Binding-site contacts:
Ligand atom CAH contacts residue 16L1 of chain 2.D at 0.7 Å.
Ligand atom OAE contacts residue SER117 of chain 2.B at 2.9 Å (h-bond).
Ligand atom CAV contacts residue SER117 of chain 1.B at 3.7 Å.
Ligand atom OAD contacts residue 16L1 of chain 2.D at 1.3 Å.
Ligand atom CAG contacts residue 16L1 of chain 2.D at 1.2 Å.
Ligand atom NAO contacts residue LYS15 of chain 2.B at 3.7 Å.
Ligand atom CAC contacts residue THR118 of chain 1.B at 3.8 Å.
Ligand atom CAV contacts residue SER117 of chain 2.B at 3.8 Å.
Ligand atom CAC contacts residue SER117 of chain 1.B at 3.5 Å.
Ligand atom CAS contacts residue 16L1 of chain 2.D at 0.1 Å.
Ligand atom OAE contacts residue 16L1 of chain 2.D at 0.2 Å (h-bond).
Ligand atom CAB contacts residue THR118 of chain 2.B at 3.8 Å.
Ligand atom CAL contacts residue 16L1 of chain 2.D at 0.3 Å.
Ligand atom CAK contacts residue 16L1 of chain 2.D at 1.0 Å.
Ligand atom CAJ contacts residue 16L1 of chain 2.D at 1.2 Å.
Ligand atom CAP contacts residue 16L1 of chain 2.D at 1.5 Å.
Ligand atom CAV contacts residue 16L1 of chain 2.D at 0.1 Å.
Ligand atom CAB contacts residue SER117 of chain 2.B at 3.2 Å.
Ligand atom CAP contacts residue LYS15 of chain 2.B at 3.7 Å.
Ligand atom CAV contacts residue LEU110 of chain 2.B at 3.8 Å (hydrophobic).
Ligand atom CAR contacts residue 16L1 of chain 2.D at 0.2 Å.
Ligand atom CAT contacts residue 16L1 of chain 2.D at 0.3 Å.
Ligand atom CAJ contacts residue LEU17 of chain 1.B at 3.8 Å (hydrophobic).
Ligand atom CAU contacts residue 16L1 of chain 2.D at 0.7 Å.
Ligand atom CAB contacts residue 16L1 of chain 2.D at 0.3 Å.
Ligand atom NAO contacts residue 16L1 of chain 2.D at 1.0 Å.
Ligand atom CAH contacts residue LEU17 of chain 1.B at 3.8 Å (hydrophobic).
Ligand atom CAG contacts residue LEU17 of chain 2.B at 3.8 Å (hydrophobic).
Ligand atom CAA contacts residue THR106 of chain 1.B at 3.4 Å.
Ligand atom OAD contacts residue LYS15 of chain 2.B at 3.8 Å.
Ligand atom CAQ contacts residue 16L1 of chain 2.D at 0.2 Å.
Ligand atom CAV contacts residue LEU110 of chain 1.B at 3.8 Å (hydrophobic).
Ligand atom OAE contacts residue SER117 of chain 1.B at 2.8 Å (h-bond).
Ligand atom OAE contacts residue LEU110 of chain 2.B at 3.5 Å.
Ligand atom OAE contacts residue LEU110 of chain 1.B at 3.7 Å.
Ligand atom CAI contacts residue 16L1 of chain 2.D at 1.3 Å.
Ligand atom CAN contacts residue 16L1 of chain 2.D at 1.2 Å.
Ligand atom CAC contacts residue 16L1 of chain 2.D at 0.3 Å.
Ligand atom CAF contacts residue 16L1 of chain 2.D at 2.9 Å.
Ligand atom CAM contacts residue 16L1 of chain 2.D at 0.3 Å.

A small-molecule ligand and the protein it binds are described below.
Small molecule (SMILES): C=CC(=O)Nc1cccc(/C=C/c2cc(C)c(O)c(C)c2)c1

Sequence of chain 1.B:
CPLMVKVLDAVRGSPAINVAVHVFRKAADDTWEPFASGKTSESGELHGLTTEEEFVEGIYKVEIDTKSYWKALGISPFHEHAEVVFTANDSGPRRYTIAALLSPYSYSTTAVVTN

Sequence of chain 2.B:
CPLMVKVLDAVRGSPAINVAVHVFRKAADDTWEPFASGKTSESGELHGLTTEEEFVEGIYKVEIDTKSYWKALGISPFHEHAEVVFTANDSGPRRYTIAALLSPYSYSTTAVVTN